This small molecule binds to this protein.
Small molecule (SMILES): CC(=O)N[C@@H]1[C@@H](O)[C@H](O)[C@@H](CO)O[C@H]1O

Sequence of chain 1.B:
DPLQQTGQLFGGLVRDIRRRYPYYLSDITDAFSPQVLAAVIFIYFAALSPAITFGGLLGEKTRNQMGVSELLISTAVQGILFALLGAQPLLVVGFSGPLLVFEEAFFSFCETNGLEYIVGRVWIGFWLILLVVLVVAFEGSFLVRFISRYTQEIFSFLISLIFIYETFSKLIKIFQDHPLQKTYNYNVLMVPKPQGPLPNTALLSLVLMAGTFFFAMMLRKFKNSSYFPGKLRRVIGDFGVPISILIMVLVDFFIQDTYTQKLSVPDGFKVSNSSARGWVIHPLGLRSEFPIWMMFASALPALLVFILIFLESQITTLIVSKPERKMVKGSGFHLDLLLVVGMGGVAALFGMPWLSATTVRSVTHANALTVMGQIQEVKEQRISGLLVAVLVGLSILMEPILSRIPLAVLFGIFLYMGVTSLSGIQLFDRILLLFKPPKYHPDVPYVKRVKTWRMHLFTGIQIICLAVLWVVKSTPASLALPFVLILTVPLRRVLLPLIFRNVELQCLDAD

Binding-site contacts:
Ligand atom N2 contacts residue ASN642 of chain 1.B at 2.9 Å (h-bond).
Ligand atom C2 contacts residue ARG432 of chain 1.B at 3.2 Å.
Ligand atom C8 contacts residue ASN642 of chain 1.B at 4.1 Å.
Ligand atom C1 contacts residue SER644 of chain 1.B at 4.5 Å.
Ligand atom C4 contacts residue ARG432 of chain 1.B at 4.0 Å.
Ligand atom N2 contacts residue ASN433 of chain 1.B at 3.7 Å.
Ligand atom O7 contacts residue ASN642 of chain 1.B at 3.1 Å (h-bond).
Ligand atom C5 contacts residue ASN642 of chain 1.B at 3.6 Å.
Ligand atom O5 contacts residue ARG432 of chain 1.B at 3.8 Å.
Ligand atom C1 contacts residue ALA645 of chain 1.B at 4.0 Å (hydrophobic).
Ligand atom C8 contacts residue ASN433 of chain 1.B at 3.3 Å.
Ligand atom O6 contacts residue ARG432 of chain 1.B at 4.2 Å.
Ligand atom C2 contacts residue ASN433 of chain 1.B at 4.4 Å.
Ligand atom C7 contacts residue ASN642 of chain 1.B at 3.3 Å.
Ligand atom C4 contacts residue ASN642 of chain 1.B at 4.2 Å.
Ligand atom C1 contacts residue ASN642 of chain 1.B at 1.4 Å.
Ligand atom O5 contacts residue ALA645 of chain 1.B at 3.7 Å.
Ligand atom C2 contacts residue ASN642 of chain 1.B at 2.5 Å.
Ligand atom C7 contacts residue ASN433 of chain 1.B at 4.3 Å.
Ligand atom C5 contacts residue ARG432 of chain 1.B at 4.2 Å.
Ligand atom O5 contacts residue ASN642 of chain 1.B at 2.4 Å (h-bond).
Ligand atom C3 contacts residue ASN642 of chain 1.B at 3.8 Å.
Ligand atom C6 contacts residue ARG432 of chain 1.B at 3.3 Å.
Ligand atom N2 contacts residue ARG432 of chain 1.B at 3.7 Å.
Ligand atom C1 contacts residue ARG432 of chain 1.B at 3.5 Å.
Ligand atom C3 contacts residue ARG432 of chain 1.B at 4.4 Å.